Sequence of chain 1.A:
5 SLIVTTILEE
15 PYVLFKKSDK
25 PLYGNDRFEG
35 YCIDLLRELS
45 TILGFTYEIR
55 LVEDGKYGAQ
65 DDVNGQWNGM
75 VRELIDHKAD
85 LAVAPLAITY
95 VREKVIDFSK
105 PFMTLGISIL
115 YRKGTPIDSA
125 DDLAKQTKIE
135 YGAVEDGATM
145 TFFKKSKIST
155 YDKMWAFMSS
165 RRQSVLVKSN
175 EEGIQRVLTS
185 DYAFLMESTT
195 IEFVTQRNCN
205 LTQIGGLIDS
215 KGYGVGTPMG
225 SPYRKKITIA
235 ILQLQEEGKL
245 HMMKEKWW

The protein below binds the small molecule below.
Small molecule (SMILES): N[C@@H](CCC(=O)O)C(=O)O

Binding-site contacts:
Ligand atom CD contacts residue ALA142 of chain 1.A at 4.3 Å (hydrophobic).
Ligand atom OE1 contacts residue THR143 of chain 1.A at 3.0 Å (h-bond).
Ligand atom N contacts residue TYR61 of chain 1.A at 4.0 Å.
Ligand atom O contacts residue TYR61 of chain 1.A at 3.6 Å.
Ligand atom C contacts residue ARG96 of chain 1.A at 3.4 Å.
Ligand atom CB contacts residue TYR61 of chain 1.A at 3.6 Å (hydrophobic).
Ligand atom O contacts residue ARG96 of chain 1.A at 2.9 Å (salt-bridge).
Ligand atom C contacts residue ALA142 of chain 1.A at 3.7 Å (hydrophobic).
Ligand atom OXT contacts residue ARG96 of chain 1.A at 2.8 Å (salt-bridge).
Ligand atom O contacts residue ALA91 of chain 1.A at 2.8 Å (h-bond).
Ligand atom OXT contacts residue TYR61 of chain 1.A at 3.2 Å.
Ligand atom CB contacts residue ALA142 of chain 1.A at 4.3 Å (hydrophobic).
Ligand atom CD contacts residue GLU191 of chain 1.A at 3.9 Å.
Ligand atom O contacts residue LEU90 of chain 1.A at 3.5 Å.
Ligand atom C contacts residue PRO89 of chain 1.A at 4.1 Å (hydrophobic).
Ligand atom CA contacts residue GLU191 of chain 1.A at 3.1 Å.
Ligand atom OE2 contacts residue THR143 of chain 1.A at 2.6 Å (h-bond).
Ligand atom O contacts residue ALA142 of chain 1.A at 4.1 Å.
Ligand atom N contacts residue GLU191 of chain 1.A at 2.7 Å (salt-bridge).
Ligand atom CB contacts residue GLU191 of chain 1.A at 4.2 Å.
Ligand atom CG contacts residue ASN174 of chain 1.A at 4.1 Å.
Ligand atom CA contacts residue TYR61 of chain 1.A at 4.1 Å (hydrophobic).
Ligand atom C contacts residue TYR61 of chain 1.A at 3.6 Å (hydrophobic).
Ligand atom OXT contacts residue ALA142 of chain 1.A at 2.9 Å (h-bond).
Ligand atom CA contacts residue PRO89 of chain 1.A at 4.0 Å (hydrophobic).
Ligand atom OE1 contacts residue GLY141 of chain 1.A at 3.6 Å.
Ligand atom CD contacts residue THR143 of chain 1.A at 3.3 Å.
Ligand atom OE1 contacts residue GLU191 of chain 1.A at 4.2 Å.
Ligand atom CG contacts residue GLU191 of chain 1.A at 3.8 Å.
Ligand atom C contacts residue GLU191 of chain 1.A at 4.1 Å.
Ligand atom OXT contacts residue GLY141 of chain 1.A at 3.5 Å.
Ligand atom C contacts residue ALA91 of chain 1.A at 4.0 Å (hydrophobic).
Ligand atom OE2 contacts residue MET190 of chain 1.A at 4.2 Å.
Ligand atom OE2 contacts residue GLU191 of chain 1.A at 3.7 Å.
Ligand atom N contacts residue ALA91 of chain 1.A at 4.3 Å.
Ligand atom N contacts residue PRO89 of chain 1.A at 2.8 Å (h-bond).
Ligand atom CA contacts residue ALA142 of chain 1.A at 4.1 Å (hydrophobic).
Ligand atom OE1 contacts residue ALA142 of chain 1.A at 3.2 Å (h-bond).
Ligand atom O contacts residue PRO89 of chain 1.A at 3.5 Å (h-bond).
Ligand atom N contacts residue TYR217 of chain 1.A at 3.9 Å.